Sequence of chain 2.A:
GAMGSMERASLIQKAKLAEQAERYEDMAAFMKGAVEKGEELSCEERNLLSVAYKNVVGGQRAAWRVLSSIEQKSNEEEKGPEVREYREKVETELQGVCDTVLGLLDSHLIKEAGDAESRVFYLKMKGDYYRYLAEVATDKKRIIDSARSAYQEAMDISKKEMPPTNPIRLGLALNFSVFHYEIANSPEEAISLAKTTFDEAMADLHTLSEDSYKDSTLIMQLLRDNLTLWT

A small-molecule ligand and the protein it binds are described below.
Small molecule (SMILES): C[C@@H](OP(=O)(O)O)[C@H](N)C(=O)O

Binding-site contacts:
Ligand atom O1P contacts residue TYR135 of chain 2.A at 3.9 Å.
Ligand atom CG2 contacts residue ARG134 of chain 2.A at 3.8 Å.
Ligand atom O3P contacts residue ASN180 of chain 2.A at 3.8 Å.
Ligand atom P contacts residue ARG134 of chain 2.A at 3.8 Å.
Ligand atom C contacts residue ASN180 of chain 2.A at 3.9 Å.
Ligand atom N contacts residue LEU179 of chain 2.A at 4.4 Å.
Ligand atom P contacts residue TYR135 of chain 2.A at 3.9 Å.
Ligand atom O2P contacts residue TYR135 of chain 2.A at 4.1 Å.
Ligand atom O contacts residue LYS54 of chain 2.A at 4.1 Å.
Ligand atom CG2 contacts residue ASN180 of chain 2.A at 3.8 Å.
Ligand atom CG2 contacts residue VAL183 of chain 2.A at 3.6 Å (hydrophobic).
Ligand atom O1P contacts residue ARG61 of chain 2.A at 2.8 Å (salt-bridge).
Ligand atom O contacts residue ASN180 of chain 2.A at 3.5 Å (h-bond).
Ligand atom CB contacts residue ASN180 of chain 2.A at 3.3 Å.
Ligand atom C contacts residue LEU179 of chain 2.A at 3.9 Å (hydrophobic).
Ligand atom N contacts residue VAL183 of chain 2.A at 4.5 Å.
Ligand atom P contacts residue ARG61 of chain 2.A at 3.7 Å.
Ligand atom OXT contacts residue LEU227 of chain 2.A at 4.2 Å.
Ligand atom CA contacts residue LEU179 of chain 2.A at 3.9 Å (hydrophobic).
Ligand atom O3P contacts residue ARG134 of chain 2.A at 2.8 Å (salt-bridge).
Ligand atom O2P contacts residue ARG61 of chain 2.A at 2.9 Å (salt-bridge).
Ligand atom OXT contacts residue LEU179 of chain 2.A at 4.5 Å.
Ligand atom O1P contacts residue LYS54 of chain 2.A at 4.5 Å.
Ligand atom O3P contacts residue TYR135 of chain 2.A at 2.8 Å (h-bond).
Ligand atom CB contacts residue ARG134 of chain 2.A at 4.1 Å.
Ligand atom CA contacts residue ASN180 of chain 2.A at 3.4 Å.
Ligand atom O3P contacts residue ARG61 of chain 2.A at 4.2 Å.
Ligand atom O2P contacts residue ARG134 of chain 2.A at 2.9 Å (salt-bridge).
Ligand atom O contacts residue LEU179 of chain 2.A at 3.9 Å.